A protein and the small-molecule ligand that binds it are described below.
Small molecule (SMILES): CNC(=O)[C@@H](NC(=O)[C@H](CC(C)C)[C@H](O)C(=O)NO)C(C)(C)C

Binding-site contacts:
Ligand atom C13 contacts residue GLY119 of chain 1.A at 3.8 Å.
Ligand atom O2 contacts residue LEU182 of chain 1.A at 3.0 Å.
Ligand atom C3 contacts residue SER180 of chain 1.A at 3.7 Å.
Ligand atom C7 contacts residue ASP116 of chain 1.A at 4.0 Å.
Ligand atom O4 contacts residue HIS159 of chain 1.A at 3.1 Å (h-bond).
Ligand atom N3 contacts residue GLY119 of chain 1.A at 3.1 Å (h-bond).
Ligand atom O1 contacts residue LEU118 of chain 1.A at 2.9 Å (h-bond).
Ligand atom C2 contacts residue HIS149 of chain 1.A at 4.0 Å.
Ligand atom C11 contacts residue LEU182 of chain 1.A at 2.9 Å (hydrophobic).
Ligand atom C8 contacts residue MET181 of chain 1.A at 3.8 Å (hydrophobic).
Ligand atom O3 contacts residue HIS153 of chain 1.A at 3.0 Å (h-bond).
Ligand atom C9 contacts residue ASP116 of chain 1.A at 3.5 Å.
Ligand atom N3 contacts residue GLU150 of chain 1.A at 2.8 Å (salt-bridge).
Ligand atom O3 contacts residue ZN1 of chain 1.D at 2.4 Å.
Ligand atom C12 contacts residue HIS149 of chain 1.A at 3.8 Å.
Ligand atom N3 contacts residue HIS149 of chain 1.A at 3.7 Å.
Ligand atom O1 contacts residue THR117 of chain 1.A at 3.6 Å.
Ligand atom O4 contacts residue ZN1 of chain 1.D at 2.1 Å.
Ligand atom C2 contacts residue THR146 of chain 1.A at 3.9 Å.
Ligand atom C12 contacts residue GLU150 of chain 1.A at 3.9 Å.
Ligand atom O4 contacts residue HIS149 of chain 1.A at 3.5 Å (h-bond).
Ligand atom C8 contacts residue SER180 of chain 1.A at 3.5 Å.
Ligand atom C15 contacts residue GLU150 of chain 1.A at 4.0 Å.
Ligand atom O2 contacts residue MET181 of chain 1.A at 3.4 Å.
Ligand atom C12 contacts residue GLY119 of chain 1.A at 3.9 Å.
Ligand atom C10 contacts residue LEU182 of chain 1.A at 3.4 Å (hydrophobic).
Ligand atom N1 contacts residue SER180 of chain 1.A at 3.3 Å (h-bond).
Ligand atom N3 contacts residue ZN1 of chain 1.D at 3.0 Å.
Ligand atom C12 contacts residue ZN1 of chain 1.D at 2.8 Å.
Ligand atom N2 contacts residue LEU182 of chain 1.A at 3.4 Å.
Ligand atom C14 contacts residue SER180 of chain 1.A at 3.8 Å.
Ligand atom O3 contacts residue GLU150 of chain 1.A at 2.5 Å (salt-bridge).
Ligand atom O1 contacts residue ASP116 of chain 1.A at 4.0 Å.
Ligand atom C4 contacts residue LEU118 of chain 1.A at 4.1 Å (hydrophobic).
Ligand atom C3 contacts residue HIS149 of chain 1.A at 3.8 Å.
Ligand atom C15 contacts residue HIS149 of chain 1.A at 4.0 Å.
Ligand atom C3 contacts residue ALA179 of chain 1.A at 3.5 Å (hydrophobic).
Ligand atom O3 contacts residue HIS149 of chain 1.A at 3.4 Å (h-bond).
Ligand atom C4 contacts residue SER180 of chain 1.A at 4.0 Å.
Ligand atom O3 contacts residue GLY119 of chain 1.A at 4.0 Å.

Sequence of chain 1.A:
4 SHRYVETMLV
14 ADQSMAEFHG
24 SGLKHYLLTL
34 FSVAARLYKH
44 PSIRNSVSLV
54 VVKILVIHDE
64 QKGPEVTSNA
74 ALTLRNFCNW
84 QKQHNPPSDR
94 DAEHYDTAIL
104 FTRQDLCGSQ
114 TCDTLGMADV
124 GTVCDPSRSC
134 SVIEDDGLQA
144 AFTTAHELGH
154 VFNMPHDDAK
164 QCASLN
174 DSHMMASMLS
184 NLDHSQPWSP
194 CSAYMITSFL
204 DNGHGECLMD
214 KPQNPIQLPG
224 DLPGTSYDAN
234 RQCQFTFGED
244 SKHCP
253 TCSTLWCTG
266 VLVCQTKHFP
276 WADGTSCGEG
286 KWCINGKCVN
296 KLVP